Binding-site contacts:
Ligand atom C1 contacts residue ASN276 of chain 2.A at 1.4 Å.
Ligand atom O7 contacts residue ASN276 of chain 2.A at 3.9 Å.
Ligand atom C4 contacts residue ASN276 of chain 2.A at 4.2 Å.
Ligand atom C7 contacts residue ASN276 of chain 2.A at 3.7 Å.
Ligand atom N2 contacts residue ASN276 of chain 2.A at 2.9 Å (h-bond).
Ligand atom C2 contacts residue ASN276 of chain 2.A at 2.3 Å.
Ligand atom C3 contacts residue ASN276 of chain 2.A at 3.7 Å.
Ligand atom C5 contacts residue ASN276 of chain 2.A at 3.6 Å.
Ligand atom O5 contacts residue ASN276 of chain 2.A at 2.4 Å (h-bond).

Sequence of chain 2.A:
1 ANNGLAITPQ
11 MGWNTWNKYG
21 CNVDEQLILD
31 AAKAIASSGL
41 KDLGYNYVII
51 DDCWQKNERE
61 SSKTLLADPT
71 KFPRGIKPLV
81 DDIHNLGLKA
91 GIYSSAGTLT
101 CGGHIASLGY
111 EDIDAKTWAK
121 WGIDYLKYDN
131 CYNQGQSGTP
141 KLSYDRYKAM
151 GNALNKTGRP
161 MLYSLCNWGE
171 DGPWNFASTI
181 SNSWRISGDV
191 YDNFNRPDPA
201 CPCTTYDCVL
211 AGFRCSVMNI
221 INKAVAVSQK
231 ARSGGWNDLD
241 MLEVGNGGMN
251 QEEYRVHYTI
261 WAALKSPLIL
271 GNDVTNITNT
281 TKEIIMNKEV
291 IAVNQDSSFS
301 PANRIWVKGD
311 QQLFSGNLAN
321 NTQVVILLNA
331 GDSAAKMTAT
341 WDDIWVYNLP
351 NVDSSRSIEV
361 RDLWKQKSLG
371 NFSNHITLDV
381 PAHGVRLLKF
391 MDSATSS

This small molecule binds to this protein.
Small molecule (SMILES): CC(=O)N[C@H]1[C@H](O[C@H]2[C@H](O)[C@@H](NC(C)=O)CO[C@@H]2CO)O[C@H](CO)[C@@H](O)[C@@H]1O